Sequence of chain 2.A:
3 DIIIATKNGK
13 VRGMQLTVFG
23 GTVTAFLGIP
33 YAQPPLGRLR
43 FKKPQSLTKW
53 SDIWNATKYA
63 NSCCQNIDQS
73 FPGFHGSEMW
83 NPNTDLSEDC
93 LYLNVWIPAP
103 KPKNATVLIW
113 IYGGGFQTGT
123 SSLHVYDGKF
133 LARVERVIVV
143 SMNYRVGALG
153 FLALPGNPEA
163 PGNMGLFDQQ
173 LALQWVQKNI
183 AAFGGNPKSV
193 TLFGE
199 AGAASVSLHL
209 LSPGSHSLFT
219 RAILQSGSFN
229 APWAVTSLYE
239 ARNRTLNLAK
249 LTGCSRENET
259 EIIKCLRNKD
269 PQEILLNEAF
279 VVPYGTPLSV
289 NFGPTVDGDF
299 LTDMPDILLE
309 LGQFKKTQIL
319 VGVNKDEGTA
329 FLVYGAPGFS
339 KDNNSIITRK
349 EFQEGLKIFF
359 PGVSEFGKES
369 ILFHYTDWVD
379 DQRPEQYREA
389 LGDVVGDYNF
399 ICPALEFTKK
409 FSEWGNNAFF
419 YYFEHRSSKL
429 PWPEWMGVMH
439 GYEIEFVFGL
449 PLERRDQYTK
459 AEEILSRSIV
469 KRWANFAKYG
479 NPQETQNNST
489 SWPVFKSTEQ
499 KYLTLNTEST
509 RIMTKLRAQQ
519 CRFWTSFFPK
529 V

A small-molecule ligand and the protein it binds are described below.
Small molecule (SMILES): NCC(=O)O

Binding-site contacts:
Ligand atom CA contacts residue TRP98 of chain 2.A at 3.8 Å (hydrophobic).
Ligand atom C contacts residue ASP129 of chain 2.A at 3.5 Å.
Ligand atom C contacts residue TYR61 of chain 2.A at 4.4 Å (hydrophobic).
Ligand atom O contacts residue LYS131 of chain 2.A at 3.1 Å (salt-bridge).
Ligand atom N contacts residue LYS131 of chain 2.A at 3.4 Å.
Ligand atom N contacts residue ASP129 of chain 2.A at 2.5 Å (salt-bridge).
Ligand atom N contacts residue TRP98 of chain 2.A at 2.9 Å (h-bond).
Ligand atom C contacts residue LEU18 of chain 2.A at 4.3 Å (hydrophobic).
Ligand atom C contacts residue LYS131 of chain 2.A at 4.3 Å.
Ligand atom CA contacts residue LEU18 of chain 2.A at 4.2 Å (hydrophobic).
Ligand atom CA contacts residue ASP129 of chain 2.A at 3.4 Å.
Ligand atom O contacts residue ASP129 of chain 2.A at 3.0 Å (salt-bridge).
Ligand atom CA contacts residue TYR61 of chain 2.A at 3.5 Å (hydrophobic).
Ligand atom CA contacts residue LEU29 of chain 2.A at 4.2 Å (hydrophobic).
Ligand atom O contacts residue LEU18 of chain 2.A at 4.4 Å.
Ligand atom N contacts residue TYR61 of chain 2.A at 4.2 Å.
Ligand atom N contacts residue LEU18 of chain 2.A at 3.5 Å.